Sequence of chain 1.A:
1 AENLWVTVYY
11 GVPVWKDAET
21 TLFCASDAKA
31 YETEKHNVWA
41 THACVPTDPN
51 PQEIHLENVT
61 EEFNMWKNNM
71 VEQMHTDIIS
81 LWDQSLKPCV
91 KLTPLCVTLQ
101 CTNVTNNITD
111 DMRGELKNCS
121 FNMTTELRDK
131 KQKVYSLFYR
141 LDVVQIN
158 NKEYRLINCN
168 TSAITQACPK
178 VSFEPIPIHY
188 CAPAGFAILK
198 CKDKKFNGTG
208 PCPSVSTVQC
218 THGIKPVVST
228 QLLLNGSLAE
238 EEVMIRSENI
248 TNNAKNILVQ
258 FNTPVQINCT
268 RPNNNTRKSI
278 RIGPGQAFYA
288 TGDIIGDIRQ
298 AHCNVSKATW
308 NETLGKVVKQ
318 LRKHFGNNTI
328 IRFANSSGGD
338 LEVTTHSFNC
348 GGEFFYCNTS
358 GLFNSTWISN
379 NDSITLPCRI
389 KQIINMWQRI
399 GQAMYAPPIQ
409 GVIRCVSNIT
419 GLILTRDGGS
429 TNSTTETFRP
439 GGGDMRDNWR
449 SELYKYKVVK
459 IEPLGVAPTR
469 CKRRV

This protein binds this small molecule.
Small molecule (SMILES): CC(=O)N[C@H]1[C@H](O[C@H]2[C@H](O)[C@@H](NC(C)=O)CO[C@@H]2CO)O[C@H](CO)[C@@H](O)[C@@H]1O

Binding-site contacts:
Ligand atom C4 contacts residue ASN265 of chain 1.A at 4.2 Å.
Ligand atom C8 contacts residue ASN301 of chain 1.A at 4.3 Å.
Ligand atom C2 contacts residue ASN265 of chain 1.A at 2.5 Å.
Ligand atom C8 contacts residue SER303 of chain 1.A at 3.8 Å.
Ligand atom C1 contacts residue ASN265 of chain 1.A at 1.4 Å.
Ligand atom C8 contacts residue VAL302 of chain 1.A at 3.9 Å (hydrophobic).
Ligand atom O7 contacts residue ASN265 of chain 1.A at 3.9 Å.
Ligand atom N2 contacts residue ASN265 of chain 1.A at 2.9 Å (h-bond).
Ligand atom C7 contacts residue ASN265 of chain 1.A at 3.6 Å.
Ligand atom C7 contacts residue SER381 of chain 1.A at 3.9 Å.
Ligand atom O5 contacts residue ASN265 of chain 1.A at 2.3 Å (h-bond).
Ligand atom C5 contacts residue ASN265 of chain 1.A at 3.6 Å.
Ligand atom O7 contacts residue SER381 of chain 1.A at 3.6 Å (h-bond).
Ligand atom C8 contacts residue SER381 of chain 1.A at 3.3 Å.
Ligand atom C3 contacts residue ASN265 of chain 1.A at 3.8 Å.